Sequence of chain 1.A:
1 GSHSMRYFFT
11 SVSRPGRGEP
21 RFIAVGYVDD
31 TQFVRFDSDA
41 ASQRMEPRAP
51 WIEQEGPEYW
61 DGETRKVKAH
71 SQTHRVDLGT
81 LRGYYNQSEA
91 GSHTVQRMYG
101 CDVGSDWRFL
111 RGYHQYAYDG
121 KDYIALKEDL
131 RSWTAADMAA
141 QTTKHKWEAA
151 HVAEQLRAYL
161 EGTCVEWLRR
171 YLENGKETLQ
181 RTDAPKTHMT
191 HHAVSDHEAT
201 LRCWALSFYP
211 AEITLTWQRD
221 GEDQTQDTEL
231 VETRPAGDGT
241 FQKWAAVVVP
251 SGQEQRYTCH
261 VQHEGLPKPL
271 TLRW

This protein binds this small molecule.
Small molecule (SMILES): CC(C)C[C@H](NC(=O)[C@H](CCC(N)=O)NC(=O)[C@@H](NC(=O)[C@H](CS)NC(=O)[C@H](CCC(N)=O)NC(=O)[C@H](C)NC(=O)[C@H](CC1=c2ccccc2=NC1)NC(=O)[C@H](CC(C)C)NC(=O)[C@@H](N)CCCCN)C(C)C)C(=O)O

Binding-site contacts:
Ligand atom O contacts residue TRP147 of chain 1.A at 2.9 Å (h-bond).
Ligand atom CG1 contacts residue TYR116 of chain 1.A at 3.6 Å (hydrophobic).
Ligand atom CG contacts residue GLU63 of chain 1.A at 3.6 Å.
Ligand atom C contacts residue TYR99 of chain 1.A at 3.5 Å (hydrophobic).
Ligand atom N contacts residue TYR159 of chain 1.A at 3.5 Å.
Ligand atom CA contacts residue GLU63 of chain 1.A at 3.5 Å.
Ligand atom CD contacts residue TRP167 of chain 1.A at 3.4 Å (hydrophobic).
Ligand atom OXT contacts residue TYR84 of chain 1.A at 2.8 Å (h-bond).
Ligand atom NE2 contacts residue GLN155 of chain 1.A at 2.6 Å (h-bond).
Ligand atom CA contacts residue ASP77 of chain 1.A at 3.4 Å.
Ligand atom CE contacts residue TRP167 of chain 1.A at 3.3 Å (hydrophobic).
Ligand atom N contacts residue LYS66 of chain 1.A at 3.5 Å (salt-bridge).
Ligand atom NZ contacts residue TRP167 of chain 1.A at 3.1 Å.
Ligand atom CA contacts residue TYR7 of chain 1.A at 3.4 Å (hydrophobic).
Ligand atom N contacts residue GLU63 of chain 1.A at 3.0 Å (salt-bridge).
Ligand atom N contacts residue TYR171 of chain 1.A at 2.8 Å (h-bond).
Ligand atom CZ2 contacts residue LEU156 of chain 1.A at 3.5 Å (hydrophobic).
Ligand atom CG1 contacts residue TRP147 of chain 1.A at 3.3 Å (hydrophobic).
Ligand atom N contacts residue TYR7 of chain 1.A at 2.7 Å (h-bond).
Ligand atom N contacts residue TYR99 of chain 1.A at 2.8 Å (h-bond).
Ligand atom CD contacts residue GLN155 of chain 1.A at 3.2 Å.
Ligand atom O contacts residue THR80 of chain 1.A at 3.5 Å.
Ligand atom CB contacts residue TYR99 of chain 1.A at 3.6 Å (hydrophobic).
Ligand atom O contacts residue TYR159 of chain 1.A at 2.5 Å (h-bond).
Ligand atom O contacts residue LYS66 of chain 1.A at 2.9 Å (salt-bridge).
Ligand atom OE1 contacts residue GLN155 of chain 1.A at 3.1 Å (h-bond).
Ligand atom CA contacts residue TYR99 of chain 1.A at 3.4 Å (hydrophobic).
Ligand atom CD1 contacts residue VAL67 of chain 1.A at 3.5 Å (hydrophobic).
Ligand atom O contacts residue LYS146 of chain 1.A at 3.0 Å (salt-bridge).
Ligand atom OXT contacts residue THR143 of chain 1.A at 2.7 Å (h-bond).
Ligand atom CA contacts residue TYR159 of chain 1.A at 3.6 Å (hydrophobic).
Ligand atom CD2 contacts residue TYR7 of chain 1.A at 3.5 Å (hydrophobic).
Ligand atom CD1 contacts residue TYR159 of chain 1.A at 3.5 Å (hydrophobic).
Ligand atom O contacts residue LYS146 of chain 1.A at 3.5 Å (salt-bridge).
Ligand atom CD2 contacts residue TYR99 of chain 1.A at 3.3 Å (hydrophobic).
Ligand atom N contacts residue ASP77 of chain 1.A at 2.9 Å (salt-bridge).
Ligand atom CG contacts residue TRP167 of chain 1.A at 3.5 Å (hydrophobic).
Ligand atom C contacts residue TYR7 of chain 1.A at 3.5 Å (hydrophobic).
Ligand atom O contacts residue THR73 of chain 1.A at 3.6 Å.
Ligand atom O contacts residue HIS70 of chain 1.A at 3.0 Å.